Binding-site contacts:
Ligand atom C8 contacts residue ARG56 of chain 1.RB at 4.1 Å.
Ligand atom C1 contacts residue ASN88 of chain 1.RB at 1.5 Å.
Ligand atom C8 contacts residue ILE58 of chain 1.RB at 3.6 Å (hydrophobic).
Ligand atom O7 contacts residue ILE58 of chain 1.RB at 4.0 Å.
Ligand atom C2 contacts residue GLU105 of chain 1.RB at 4.1 Å.
Ligand atom C5 contacts residue GLY89 of chain 1.RB at 4.2 Å.
Ligand atom C1 contacts residue GLU105 of chain 1.RB at 4.4 Å.
Ligand atom C1 contacts residue ILE58 of chain 1.RB at 4.3 Å (hydrophobic).
Ligand atom C3 contacts residue ASN88 of chain 1.RB at 3.8 Å.
Ligand atom C2 contacts residue ILE58 of chain 1.RB at 4.0 Å (hydrophobic).
Ligand atom C6 contacts residue GLY89 of chain 1.RB at 3.4 Å.
Ligand atom C1 contacts residue ARG56 of chain 1.RB at 4.4 Å.
Ligand atom N2 contacts residue ASN88 of chain 1.RB at 2.9 Å (h-bond).
Ligand atom C8 contacts residue SER54 of chain 1.RB at 4.4 Å.
Ligand atom O5 contacts residue GLY89 of chain 1.RB at 3.6 Å.
Ligand atom C2 contacts residue ASN88 of chain 1.RB at 2.5 Å.
Ligand atom N2 contacts residue ARG56 of chain 1.RB at 4.5 Å.
Ligand atom O5 contacts residue ASN88 of chain 1.RB at 2.5 Å (h-bond).
Ligand atom C5 contacts residue ASN88 of chain 1.RB at 3.7 Å.
Ligand atom N2 contacts residue ILE58 of chain 1.RB at 3.3 Å.
Ligand atom C7 contacts residue ILE58 of chain 1.RB at 3.4 Å (hydrophobic).
Ligand atom O6 contacts residue GLY89 of chain 1.RB at 4.3 Å.
Ligand atom C7 contacts residue ASN88 of chain 1.RB at 4.1 Å.
Ligand atom C4 contacts residue ASN88 of chain 1.RB at 4.3 Å.

This protein binds this small molecule.
Small molecule (SMILES): CC(=O)N[C@@H]1[C@@H](O)[C@H](O)[C@@H](CO)O[C@H]1O

Sequence of chain 1.RB:
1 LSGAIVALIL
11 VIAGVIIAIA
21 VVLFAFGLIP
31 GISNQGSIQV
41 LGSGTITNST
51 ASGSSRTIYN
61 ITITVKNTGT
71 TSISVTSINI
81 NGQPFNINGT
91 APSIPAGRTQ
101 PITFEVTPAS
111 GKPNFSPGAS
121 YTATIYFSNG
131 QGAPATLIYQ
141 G